A small-molecule ligand and the protein it binds are described below.
Small molecule (SMILES): CC(=O)N[C@@H]1[C@@H](O)[C@H](O)[C@@H](CO)O[C@H]1O

Sequence of chain 1.A:
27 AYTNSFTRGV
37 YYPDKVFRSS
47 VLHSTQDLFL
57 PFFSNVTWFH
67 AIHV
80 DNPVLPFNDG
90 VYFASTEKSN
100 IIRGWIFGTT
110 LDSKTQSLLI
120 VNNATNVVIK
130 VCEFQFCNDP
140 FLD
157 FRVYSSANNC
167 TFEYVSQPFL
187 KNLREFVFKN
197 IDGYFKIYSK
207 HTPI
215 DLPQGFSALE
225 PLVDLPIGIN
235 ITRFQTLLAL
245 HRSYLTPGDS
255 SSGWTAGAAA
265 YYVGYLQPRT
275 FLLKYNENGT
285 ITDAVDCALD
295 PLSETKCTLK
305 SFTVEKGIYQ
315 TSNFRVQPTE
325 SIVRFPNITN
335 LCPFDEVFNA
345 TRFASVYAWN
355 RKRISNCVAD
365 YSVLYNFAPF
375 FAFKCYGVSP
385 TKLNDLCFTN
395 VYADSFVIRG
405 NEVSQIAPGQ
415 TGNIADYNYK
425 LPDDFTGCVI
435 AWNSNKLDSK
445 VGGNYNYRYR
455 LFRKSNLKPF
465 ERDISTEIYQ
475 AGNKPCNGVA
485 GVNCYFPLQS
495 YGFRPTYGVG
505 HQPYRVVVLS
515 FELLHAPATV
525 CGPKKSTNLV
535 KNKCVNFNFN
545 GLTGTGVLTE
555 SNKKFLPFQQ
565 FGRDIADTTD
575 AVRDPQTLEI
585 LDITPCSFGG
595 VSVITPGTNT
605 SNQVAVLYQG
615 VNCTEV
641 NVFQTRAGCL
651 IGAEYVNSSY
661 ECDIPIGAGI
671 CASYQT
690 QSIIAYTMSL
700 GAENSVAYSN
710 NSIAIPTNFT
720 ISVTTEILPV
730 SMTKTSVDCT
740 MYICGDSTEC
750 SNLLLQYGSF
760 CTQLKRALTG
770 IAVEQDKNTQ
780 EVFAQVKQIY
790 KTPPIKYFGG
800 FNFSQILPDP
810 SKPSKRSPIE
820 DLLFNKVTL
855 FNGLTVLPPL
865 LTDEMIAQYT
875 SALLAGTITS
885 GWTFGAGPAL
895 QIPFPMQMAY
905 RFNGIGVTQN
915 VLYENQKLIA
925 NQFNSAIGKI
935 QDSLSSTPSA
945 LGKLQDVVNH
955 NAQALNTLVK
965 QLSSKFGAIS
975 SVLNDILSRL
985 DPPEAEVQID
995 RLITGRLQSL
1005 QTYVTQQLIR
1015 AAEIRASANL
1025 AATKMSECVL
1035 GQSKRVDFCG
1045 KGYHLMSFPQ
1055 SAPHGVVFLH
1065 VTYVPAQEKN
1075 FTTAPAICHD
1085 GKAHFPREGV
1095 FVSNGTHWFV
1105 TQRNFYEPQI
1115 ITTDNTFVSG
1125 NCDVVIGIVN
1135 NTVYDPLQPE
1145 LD

Binding-site contacts:
Ligand atom C2 contacts residue ASP111 of chain 1.A at 4.3 Å.
Ligand atom C8 contacts residue LYS113 of chain 1.A at 3.8 Å.
Ligand atom O5 contacts residue LYS113 of chain 1.A at 3.9 Å.
Ligand atom O7 contacts residue LYS113 of chain 1.A at 4.0 Å.
Ligand atom C1 contacts residue SER112 of chain 1.A at 3.4 Å.
Ligand atom C1 contacts residue ASP111 of chain 1.A at 3.6 Å.
Ligand atom N2 contacts residue LYS113 of chain 1.A at 3.4 Å.
Ligand atom O5 contacts residue SER112 of chain 1.A at 3.6 Å.
Ligand atom C1 contacts residue LYS113 of chain 1.A at 3.2 Å.
Ligand atom N2 contacts residue ASP111 of chain 1.A at 4.0 Å.
Ligand atom C2 contacts residue LYS113 of chain 1.A at 3.9 Å.
Ligand atom C7 contacts residue LYS113 of chain 1.A at 3.5 Å.